Sequence of chain 1.C:
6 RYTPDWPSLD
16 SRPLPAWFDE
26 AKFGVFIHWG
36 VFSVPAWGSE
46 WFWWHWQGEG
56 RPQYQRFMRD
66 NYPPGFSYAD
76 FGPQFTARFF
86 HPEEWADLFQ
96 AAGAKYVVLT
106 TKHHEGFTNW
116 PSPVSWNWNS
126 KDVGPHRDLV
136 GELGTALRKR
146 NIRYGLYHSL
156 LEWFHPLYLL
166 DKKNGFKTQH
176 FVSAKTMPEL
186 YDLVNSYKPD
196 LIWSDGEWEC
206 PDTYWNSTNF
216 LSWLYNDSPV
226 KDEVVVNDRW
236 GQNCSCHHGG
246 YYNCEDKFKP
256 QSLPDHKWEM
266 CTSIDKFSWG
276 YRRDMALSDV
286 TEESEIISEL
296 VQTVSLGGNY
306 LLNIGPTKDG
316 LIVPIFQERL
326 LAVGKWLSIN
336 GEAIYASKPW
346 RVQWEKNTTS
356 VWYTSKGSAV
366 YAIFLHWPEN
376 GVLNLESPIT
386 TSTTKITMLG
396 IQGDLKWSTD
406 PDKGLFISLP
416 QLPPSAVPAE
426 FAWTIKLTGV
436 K

Binding-site contacts:
Ligand atom C3 contacts residue TRP46 of chain 1.C at 4.0 Å (hydrophobic).
Ligand atom C5 contacts residue HIS33 of chain 1.C at 4.3 Å.
Ligand atom C3 contacts residue HIS108 of chain 1.C at 4.2 Å.
Ligand atom O3 contacts residue TRP46 of chain 1.C at 3.3 Å (h-bond).
Ligand atom C2 contacts residue TRP46 of chain 1.C at 4.0 Å (hydrophobic).
Ligand atom C3 contacts residue TRP274 of chain 1.C at 4.0 Å (hydrophobic).
Ligand atom O4 contacts residue HIS33 of chain 1.C at 2.6 Å (h-bond).
Ligand atom C6 contacts residue ASP200 of chain 1.C at 4.2 Å.
Ligand atom C4 contacts residue HIS108 of chain 1.C at 4.2 Å.
Ligand atom C6 contacts residue HIS33 of chain 1.C at 3.8 Å.
Ligand atom C6 contacts residue TRP274 of chain 1.C at 4.0 Å (hydrophobic).
Ligand atom C6 contacts residue TRP198 of chain 1.C at 4.0 Å (hydrophobic).
Ligand atom O4 contacts residue HIS108 of chain 1.C at 3.1 Å (h-bond).
Ligand atom C3 contacts residue GLU45 of chain 1.C at 3.7 Å.
Ligand atom O2 contacts residue HIS109 of chain 1.C at 3.3 Å (h-bond).
Ligand atom C2 contacts residue ASP200 of chain 1.C at 3.5 Å.
Ligand atom C4 contacts residue ASP200 of chain 1.C at 4.2 Å.
Ligand atom C5 contacts residue TRP274 of chain 1.C at 3.8 Å (hydrophobic).
Ligand atom C4 contacts residue TRP274 of chain 1.C at 3.7 Å (hydrophobic).
Ligand atom C4 contacts residue GLU45 of chain 1.C at 4.3 Å.
Ligand atom C5 contacts residue ASP200 of chain 1.C at 3.9 Å.
Ligand atom C1 contacts residue ASP200 of chain 1.C at 3.2 Å.
Ligand atom C6 contacts residue ASP251 of chain 1.C at 3.5 Å.
Ligand atom O3 contacts residue GLU45 of chain 1.C at 2.9 Å (salt-bridge).
Ligand atom O4 contacts residue ASP200 of chain 1.C at 3.7 Å.
Ligand atom C1 contacts residue ARG234 of chain 1.C at 4.0 Å.
Ligand atom C2 contacts residue TYR152 of chain 1.C at 4.2 Å (hydrophobic).
Ligand atom N5 contacts residue ASP251 of chain 1.C at 3.4 Å (salt-bridge).
Ligand atom C6 contacts residue PHE31 of chain 1.C at 4.1 Å (hydrophobic).
Ligand atom O2 contacts residue TRP203 of chain 1.C at 4.1 Å.
Ligand atom O2 contacts residue TRP46 of chain 1.C at 3.0 Å (h-bond).
Ligand atom C4 contacts residue HIS33 of chain 1.C at 3.5 Å.
Ligand atom C5 contacts residue ASP251 of chain 1.C at 3.5 Å.
Ligand atom O3 contacts residue TRP274 of chain 1.C at 4.2 Å.
Ligand atom C2 contacts residue HIS109 of chain 1.C at 3.8 Å.
Ligand atom O4 contacts residue TYR152 of chain 1.C at 3.2 Å (h-bond).
Ligand atom C1 contacts residue ASP251 of chain 1.C at 3.5 Å.
Ligand atom N5 contacts residue ASP200 of chain 1.C at 2.9 Å (salt-bridge).
Ligand atom O3 contacts residue HIS108 of chain 1.C at 3.1 Å.
Ligand atom N5 contacts residue ARG234 of chain 1.C at 3.4 Å (salt-bridge).

The protein below binds the small molecule below.
Small molecule (SMILES): C[C@@H]1NC[C@@H](O)[C@H](O)[C@@H]1O